Binding-site contacts:
Ligand atom C8 contacts residue THR699 of chain 1.B at 3.2 Å.
Ligand atom C1 contacts residue THR699 of chain 1.B at 4.0 Å.
Ligand atom C2 contacts residue ASN675 of chain 1.B at 2.5 Å.
Ligand atom C7 contacts residue THR699 of chain 1.B at 4.2 Å.
Ligand atom C3 contacts residue ASN675 of chain 1.B at 3.8 Å.
Ligand atom C7 contacts residue ASN675 of chain 1.B at 3.2 Å.
Ligand atom C1 contacts residue ASN675 of chain 1.B at 1.4 Å.
Ligand atom C8 contacts residue ASN723 of chain 1.B at 3.9 Å.
Ligand atom O5 contacts residue ASN675 of chain 1.B at 2.3 Å (h-bond).
Ligand atom C7 contacts residue GLU698 of chain 1.B at 3.9 Å.
Ligand atom C8 contacts residue ASN675 of chain 1.B at 3.3 Å.
Ligand atom C5 contacts residue ASN675 of chain 1.B at 3.6 Å.
Ligand atom N2 contacts residue ASN675 of chain 1.B at 3.0 Å (h-bond).
Ligand atom C7 contacts residue LYS674 of chain 1.B at 4.2 Å.
Ligand atom C8 contacts residue GLU698 of chain 1.B at 3.9 Å.
Ligand atom O7 contacts residue ASN675 of chain 1.B at 3.7 Å.
Ligand atom C4 contacts residue ASN675 of chain 1.B at 4.2 Å.
Ligand atom O7 contacts residue LYS674 of chain 1.B at 3.1 Å.
Ligand atom O7 contacts residue GLU698 of chain 1.B at 3.1 Å (salt-bridge).

Sequence of chain 1.B:
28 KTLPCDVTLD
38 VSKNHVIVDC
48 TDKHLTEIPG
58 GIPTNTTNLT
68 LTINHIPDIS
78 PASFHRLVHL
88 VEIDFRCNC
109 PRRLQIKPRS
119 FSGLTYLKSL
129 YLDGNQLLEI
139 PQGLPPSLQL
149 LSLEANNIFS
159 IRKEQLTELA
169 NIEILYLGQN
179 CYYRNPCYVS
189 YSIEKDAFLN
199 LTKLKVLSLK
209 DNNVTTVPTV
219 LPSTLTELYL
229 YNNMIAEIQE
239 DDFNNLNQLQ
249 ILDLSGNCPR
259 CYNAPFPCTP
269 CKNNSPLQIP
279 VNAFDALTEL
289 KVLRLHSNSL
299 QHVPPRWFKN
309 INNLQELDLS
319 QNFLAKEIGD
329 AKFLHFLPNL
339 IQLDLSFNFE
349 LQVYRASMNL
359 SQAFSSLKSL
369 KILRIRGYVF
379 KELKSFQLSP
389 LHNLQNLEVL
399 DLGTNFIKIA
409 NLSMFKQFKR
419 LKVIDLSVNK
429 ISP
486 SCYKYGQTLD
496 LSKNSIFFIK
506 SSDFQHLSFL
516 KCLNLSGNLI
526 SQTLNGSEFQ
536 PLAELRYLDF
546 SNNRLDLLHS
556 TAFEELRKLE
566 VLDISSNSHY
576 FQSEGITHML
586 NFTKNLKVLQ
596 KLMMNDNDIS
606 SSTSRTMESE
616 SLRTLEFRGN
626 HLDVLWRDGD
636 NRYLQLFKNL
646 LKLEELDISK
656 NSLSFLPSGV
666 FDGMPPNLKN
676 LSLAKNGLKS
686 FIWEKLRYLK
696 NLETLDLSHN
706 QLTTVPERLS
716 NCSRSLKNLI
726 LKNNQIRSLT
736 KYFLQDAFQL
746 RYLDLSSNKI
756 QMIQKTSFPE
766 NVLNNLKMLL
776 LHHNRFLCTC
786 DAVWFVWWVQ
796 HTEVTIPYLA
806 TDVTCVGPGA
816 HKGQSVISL

This protein binds this small molecule.
Small molecule (SMILES): CC(=O)N[C@@H]1[C@@H](O)[C@H](O)[C@@H](CO)O[C@H]1O